Binding-site contacts:
Ligand atom O7 contacts residue PHE42 of chain 1.C at 3.7 Å.
Ligand atom O contacts residue LEU176 of chain 1.D at 3.3 Å.
Ligand atom OXT contacts residue ILE25 of chain 1.C at 3.3 Å.
Ligand atom C5 contacts residue ILE25 of chain 1.C at 4.4 Å (hydrophobic).
Ligand atom O7 contacts residue GLU181 of chain 1.D at 2.9 Å (salt-bridge).
Ligand atom O8 contacts residue ARG77 of chain 1.D at 2.9 Å (salt-bridge).
Ligand atom C6 contacts residue ARG77 of chain 1.D at 3.7 Å.
Ligand atom C4 contacts residue ILE131 of chain 1.D at 3.7 Å (hydrophobic).
Ligand atom O7 contacts residue ARG77 of chain 1.D at 3.3 Å (salt-bridge).
Ligand atom C6 contacts residue GLU181 of chain 1.D at 3.8 Å.
Ligand atom C5 contacts residue PHE42 of chain 1.C at 3.8 Å (hydrophobic).
Ligand atom C contacts residue ILE131 of chain 1.D at 4.3 Å (hydrophobic).
Ligand atom C contacts residue LEU176 of chain 1.D at 3.6 Å (hydrophobic).
Ligand atom OXT contacts residue LEU176 of chain 1.D at 4.2 Å.
Ligand atom O8 contacts residue ARG105 of chain 1.C at 2.9 Å (salt-bridge).
Ligand atom O contacts residue PHE174 of chain 1.D at 3.6 Å.
Ligand atom OXT contacts residue VAL79 of chain 1.D at 3.9 Å.
Ligand atom O7 contacts residue ILE131 of chain 1.D at 3.3 Å.
Ligand atom C6 contacts residue ILE131 of chain 1.D at 3.5 Å (hydrophobic).
Ligand atom O contacts residue ASN152 of chain 1.C at 4.2 Å.
Ligand atom C6 contacts residue ARG105 of chain 1.C at 3.9 Å.
Ligand atom C6 contacts residue PHE42 of chain 1.C at 3.5 Å (hydrophobic).
Ligand atom C4 contacts residue GLU181 of chain 1.D at 3.9 Å.
Ligand atom C4 contacts residue PHE42 of chain 1.C at 4.2 Å (hydrophobic).
Ligand atom O8 contacts residue PHE42 of chain 1.C at 3.8 Å.
Ligand atom C contacts residue ASN152 of chain 1.C at 4.1 Å.
Ligand atom O contacts residue ILE131 of chain 1.D at 4.1 Å.
Ligand atom C5 contacts residue ILE131 of chain 1.D at 4.1 Å (hydrophobic).
Ligand atom C5 contacts residue GLU181 of chain 1.D at 4.2 Å.
Ligand atom C contacts residue ILE25 of chain 1.C at 4.3 Å (hydrophobic).
Ligand atom C contacts residue VAL79 of chain 1.D at 4.2 Å (hydrophobic).
Ligand atom O8 contacts residue ILE131 of chain 1.D at 3.9 Å.
Ligand atom C4 contacts residue LEU176 of chain 1.D at 3.8 Å (hydrophobic).
Ligand atom C5 contacts residue ARG105 of chain 1.C at 4.1 Å.
Ligand atom OXT contacts residue ASN152 of chain 1.C at 3.2 Å (h-bond).

Sequence of chain 1.D:
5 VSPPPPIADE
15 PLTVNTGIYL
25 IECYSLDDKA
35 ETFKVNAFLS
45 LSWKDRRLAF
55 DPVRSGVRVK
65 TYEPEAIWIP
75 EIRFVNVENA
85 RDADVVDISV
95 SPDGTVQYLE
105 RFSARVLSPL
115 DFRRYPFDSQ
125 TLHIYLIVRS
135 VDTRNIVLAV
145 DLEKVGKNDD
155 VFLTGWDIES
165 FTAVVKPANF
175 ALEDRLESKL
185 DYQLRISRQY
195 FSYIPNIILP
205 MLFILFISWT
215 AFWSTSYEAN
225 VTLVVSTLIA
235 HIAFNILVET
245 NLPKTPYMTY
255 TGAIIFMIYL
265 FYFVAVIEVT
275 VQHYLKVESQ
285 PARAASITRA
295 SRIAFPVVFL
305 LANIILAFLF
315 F

The protein below binds the small molecule below.
Small molecule (SMILES): O=C(O)/C=C/C(=O)O

Sequence of chain 1.C:
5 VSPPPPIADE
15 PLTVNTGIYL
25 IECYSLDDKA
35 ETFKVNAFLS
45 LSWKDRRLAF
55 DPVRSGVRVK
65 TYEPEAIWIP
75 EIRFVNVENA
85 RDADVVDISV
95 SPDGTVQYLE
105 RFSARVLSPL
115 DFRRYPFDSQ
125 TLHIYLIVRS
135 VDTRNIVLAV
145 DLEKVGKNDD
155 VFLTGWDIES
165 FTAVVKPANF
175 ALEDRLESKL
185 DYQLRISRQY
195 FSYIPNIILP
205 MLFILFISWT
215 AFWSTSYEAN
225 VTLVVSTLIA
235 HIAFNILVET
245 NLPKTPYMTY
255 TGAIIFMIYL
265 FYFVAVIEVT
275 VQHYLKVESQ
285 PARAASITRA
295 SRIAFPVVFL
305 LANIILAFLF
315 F